Sequence of chain 1.A:
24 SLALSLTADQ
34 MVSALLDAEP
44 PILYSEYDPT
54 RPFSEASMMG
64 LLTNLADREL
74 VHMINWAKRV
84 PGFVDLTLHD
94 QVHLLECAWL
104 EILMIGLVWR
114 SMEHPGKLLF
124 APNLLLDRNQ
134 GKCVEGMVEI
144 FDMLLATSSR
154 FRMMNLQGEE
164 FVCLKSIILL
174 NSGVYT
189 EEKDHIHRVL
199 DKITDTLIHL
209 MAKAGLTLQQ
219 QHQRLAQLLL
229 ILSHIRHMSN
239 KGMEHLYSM

A small-molecule ligand and the protein it binds are described below.
Small molecule (SMILES): CCC[C@H](NC(=O)[C@H](Cc1ccccc1)NC(=O)[C@H](CC1=c2ccccc2=NC1)NC(=O)[C@H](CCC(=O)O)NC(=O)[C@H](CCCN=C(N)N)NC(=O)[C@H](CO)NC(=O)CNC(=O)[C@@H]1CCCN1C(=O)[C@@H](N)CO)C(=O)N[C@@H](CC(=O)O)C(=O)N[C@@H](CCSC)C(=O)N[C@@H](CC(C)C)C(=O)N[C@@H](CO)C(=O)O

Sequence of chain 1.C:
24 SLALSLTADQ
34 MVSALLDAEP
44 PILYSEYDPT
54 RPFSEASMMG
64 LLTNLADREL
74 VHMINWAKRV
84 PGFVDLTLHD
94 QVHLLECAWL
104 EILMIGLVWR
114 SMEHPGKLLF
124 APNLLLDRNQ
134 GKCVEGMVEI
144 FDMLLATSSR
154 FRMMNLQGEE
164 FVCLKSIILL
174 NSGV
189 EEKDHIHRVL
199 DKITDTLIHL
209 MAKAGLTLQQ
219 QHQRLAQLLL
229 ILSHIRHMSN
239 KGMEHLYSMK

Binding-site contacts:
Ligand atom CA contacts residue VAL95 of chain 1.C at 3.5 Å (hydrophobic).
Ligand atom NE contacts residue GLU99 of chain 1.C at 3.5 Å (salt-bridge).
Ligand atom C contacts residue CA1 of chain 1.R at 3.4 Å.
Ligand atom CG contacts residue ILE77 of chain 1.C at 3.5 Å (hydrophobic).
Ligand atom O contacts residue CA1 of chain 1.R at 2.5 Å.
Ligand atom CG contacts residue ASP70 of chain 1.C at 3.7 Å.
Ligand atom O contacts residue THR53 of chain 1.A at 3.6 Å.
Ligand atom O contacts residue TRP102 of chain 1.C at 3.6 Å.
Ligand atom OG contacts residue OHT1 of chain 1.N at 3.7 Å.
Ligand atom CZ contacts residue LEU73 of chain 1.C at 3.8 Å (hydrophobic).
Ligand atom N contacts residue VAL95 of chain 1.C at 3.6 Å.
Ligand atom CZ3 contacts residue ILE77 of chain 1.C at 3.4 Å (hydrophobic).
Ligand atom C contacts residue LEU73 of chain 1.C at 3.8 Å (hydrophobic).
Ligand atom NH1 contacts residue GLU99 of chain 1.C at 2.5 Å (salt-bridge).
Ligand atom CH2 contacts residue LEU73 of chain 1.C at 3.7 Å (hydrophobic).
Ligand atom CG contacts residue GLU99 of chain 1.C at 3.2 Å.
Ligand atom OXT contacts residue THR53 of chain 1.A at 3.0 Å (h-bond).
Ligand atom CB contacts residue ASP70 of chain 1.C at 3.6 Å.
Ligand atom CA contacts residue GLU99 of chain 1.C at 3.8 Å.
Ligand atom CB contacts residue GLU99 of chain 1.C at 3.2 Å.
Ligand atom C contacts residue THR53 of chain 1.A at 3.7 Å.
Ligand atom CB contacts residue LEU91 of chain 1.C at 3.6 Å (hydrophobic).
Ligand atom CD1 contacts residue VAL95 of chain 1.C at 3.6 Å (hydrophobic).
Ligand atom OXT contacts residue CA1 of chain 1.R at 2.5 Å.
Ligand atom O contacts residue THR53 of chain 1.A at 3.2 Å (h-bond).
Ligand atom CB contacts residue LEU91 of chain 1.C at 3.5 Å (hydrophobic).
Ligand atom CZ2 contacts residue VAL74 of chain 1.C at 3.7 Å (hydrophobic).
Ligand atom CZ contacts residue GLU99 of chain 1.C at 3.0 Å.
Ligand atom O contacts residue OHT1 of chain 1.N at 2.9 Å.
Ligand atom CG contacts residue VAL95 of chain 1.C at 3.4 Å (hydrophobic).
Ligand atom CH2 contacts residue VAL74 of chain 1.C at 3.8 Å (hydrophobic).
Ligand atom CA contacts residue CA1 of chain 1.R at 3.8 Å.
Ligand atom CB contacts residue ILE77 of chain 1.C at 3.1 Å (hydrophobic).
Ligand atom CH2 contacts residue ILE77 of chain 1.C at 3.6 Å (hydrophobic).
Ligand atom CE2 contacts residue LEU98 of chain 1.C at 3.6 Å (hydrophobic).
Ligand atom C contacts residue CA1 of chain 1.R at 3.6 Å.
Ligand atom NH2 contacts residue GLU99 of chain 1.C at 3.1 Å (salt-bridge).
Ligand atom O contacts residue VAL95 of chain 1.C at 3.7 Å.
Ligand atom CE2 contacts residue GLU99 of chain 1.C at 3.8 Å.
Ligand atom CE contacts residue ILE77 of chain 1.C at 3.7 Å (hydrophobic).